Binding-site contacts:
Ligand atom O7 contacts residue ASN355 of chain 1.A at 3.2 Å (h-bond).
Ligand atom N2 contacts residue SER333 of chain 1.A at 3.8 Å.
Ligand atom C8 contacts residue THR341 of chain 1.A at 3.6 Å.
Ligand atom C7 contacts residue ASN355 of chain 1.A at 4.3 Å.
Ligand atom C2 contacts residue ASN332 of chain 1.A at 2.4 Å.
Ligand atom O5 contacts residue NAG1 of chain 1.W at 3.4 Å (h-bond).
Ligand atom C8 contacts residue ASN332 of chain 1.A at 4.4 Å.
Ligand atom C1 contacts residue SER357 of chain 1.A at 4.1 Å.
Ligand atom C1 contacts residue NAG1 of chain 1.W at 4.2 Å.
Ligand atom C2 contacts residue SER357 of chain 1.A at 4.3 Å.
Ligand atom C4 contacts residue ASN332 of chain 1.A at 4.2 Å.
Ligand atom C7 contacts residue NAG1 of chain 1.W at 4.0 Å.
Ligand atom C3 contacts residue ASN332 of chain 1.A at 3.8 Å.
Ligand atom C7 contacts residue SER357 of chain 1.A at 4.2 Å.
Ligand atom C1 contacts residue NAG2 of chain 1.W at 4.4 Å.
Ligand atom O7 contacts residue SER357 of chain 1.A at 3.2 Å (h-bond).
Ligand atom O7 contacts residue ASN332 of chain 1.A at 3.4 Å (h-bond).
Ligand atom O7 contacts residue NAG1 of chain 1.W at 3.2 Å (h-bond).
Ligand atom O6 contacts residue NAG1 of chain 1.W at 3.6 Å.
Ligand atom C3 contacts residue NAG1 of chain 1.W at 4.4 Å.
Ligand atom O5 contacts residue SER357 of chain 1.A at 4.4 Å.
Ligand atom C6 contacts residue NAG2 of chain 1.W at 4.0 Å.
Ligand atom C6 contacts residue NAG1 of chain 1.W at 3.2 Å.
Ligand atom N2 contacts residue ASN332 of chain 1.A at 2.9 Å (h-bond).
Ligand atom C4 contacts residue NAG1 of chain 1.W at 4.2 Å.
Ligand atom C7 contacts residue ASN332 of chain 1.A at 3.3 Å.
Ligand atom O4 contacts residue NAG2 of chain 1.W at 4.1 Å.
Ligand atom C7 contacts residue SER333 of chain 1.A at 4.1 Å.
Ligand atom C5 contacts residue NAG1 of chain 1.W at 3.4 Å.
Ligand atom C8 contacts residue SER333 of chain 1.A at 3.7 Å.
Ligand atom C2 contacts residue NAG1 of chain 1.W at 4.3 Å.
Ligand atom O6 contacts residue NAG2 of chain 1.W at 3.5 Å (h-bond).
Ligand atom C5 contacts residue NAG2 of chain 1.W at 3.9 Å.
Ligand atom O5 contacts residue ASN332 of chain 1.A at 2.4 Å (h-bond).
Ligand atom C1 contacts residue ASN332 of chain 1.A at 1.4 Å.
Ligand atom C5 contacts residue ASN332 of chain 1.A at 3.7 Å.
Ligand atom O3 contacts residue NAG1 of chain 1.W at 3.8 Å.

Sequence of chain 1.A:
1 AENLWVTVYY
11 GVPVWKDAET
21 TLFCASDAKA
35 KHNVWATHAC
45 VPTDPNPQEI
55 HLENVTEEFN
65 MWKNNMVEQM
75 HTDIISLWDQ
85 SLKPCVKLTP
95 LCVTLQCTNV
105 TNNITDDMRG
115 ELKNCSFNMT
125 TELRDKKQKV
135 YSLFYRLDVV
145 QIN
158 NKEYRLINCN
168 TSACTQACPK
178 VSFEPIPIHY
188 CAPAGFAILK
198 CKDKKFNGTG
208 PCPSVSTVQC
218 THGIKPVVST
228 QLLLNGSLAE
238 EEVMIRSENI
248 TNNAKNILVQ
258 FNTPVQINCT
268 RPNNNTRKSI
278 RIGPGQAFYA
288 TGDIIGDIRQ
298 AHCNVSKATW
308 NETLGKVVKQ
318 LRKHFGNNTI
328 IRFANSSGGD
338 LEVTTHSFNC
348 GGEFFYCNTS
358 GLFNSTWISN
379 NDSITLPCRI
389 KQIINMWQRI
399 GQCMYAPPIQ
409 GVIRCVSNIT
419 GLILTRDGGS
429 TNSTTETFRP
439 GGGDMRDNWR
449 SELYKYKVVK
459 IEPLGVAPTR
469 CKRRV

A protein and the small-molecule ligand that binds it are described below.
Small molecule (SMILES): CC(=O)N[C@H]1[C@H](O[C@H]2[C@H](O)[C@@H](NC(C)=O)CO[C@@H]2CO)O[C@H](CO)[C@@H](O)[C@@H]1O